Binding-site contacts:
Ligand atom C12 contacts residue LEU107 of chain 1.A at 3.6 Å (hydrophobic).
Ligand atom C3 contacts residue SER295 of chain 1.A at 2.8 Å.
Ligand atom O1 contacts residue TYR327 of chain 1.A at 2.7 Å (h-bond).
Ligand atom C2 contacts residue SER295 of chain 1.A at 3.4 Å.
Ligand atom CL contacts residue HIS199 of chain 1.A at 3.8 Å.
Ligand atom C20 contacts residue SER292 of chain 1.A at 3.5 Å.
Ligand atom C1 contacts residue SER295 of chain 1.A at 3.5 Å.
Ligand atom N3 contacts residue SER184 of chain 1.A at 3.6 Å (h-bond).
Ligand atom C11 contacts residue HIS199 of chain 1.A at 3.6 Å.
Ligand atom O2 contacts residue SER295 of chain 1.A at 3.1 Å (h-bond).
Ligand atom C11 contacts residue LEU107 of chain 1.A at 3.6 Å (hydrophobic).
Ligand atom CL contacts residue LEU107 of chain 1.A at 3.4 Å.
Ligand atom O6 contacts residue SER184 of chain 1.A at 3.1 Å (h-bond).
Ligand atom N4 contacts residue CYS291 of chain 1.A at 3.0 Å (h-bond).
Ligand atom C20 contacts residue CYS291 of chain 1.A at 3.0 Å (hydrophobic).
Ligand atom C19 contacts residue SER292 of chain 1.A at 3.6 Å.
Ligand atom C1 contacts residue ILE296 of chain 1.A at 3.3 Å (hydrophobic).
Ligand atom C16 contacts residue ARG188 of chain 1.A at 3.2 Å.
Ligand atom O4 contacts residue SER292 of chain 1.A at 3.1 Å (h-bond).
Ligand atom C10 contacts residue HIS199 of chain 1.A at 3.2 Å.
Ligand atom C12 contacts residue ARG188 of chain 1.A at 3.4 Å.
Ligand atom C17 contacts residue SER184 of chain 1.A at 3.6 Å.
Ligand atom CL contacts residue GLU108 of chain 1.A at 3.3 Å.
Ligand atom C16 contacts residue SER184 of chain 1.A at 3.6 Å.
Ligand atom C15 contacts residue SER292 of chain 1.A at 3.7 Å.
Ligand atom N4 contacts residue GLY290 of chain 1.A at 3.0 Å (h-bond).
Ligand atom N1 contacts residue THR294 of chain 1.A at 3.2 Å (h-bond).
Ligand atom N2 contacts residue TYR327 of chain 1.A at 3.6 Å (h-bond).
Ligand atom O5 contacts residue LYS127 of chain 1.A at 3.8 Å.
Ligand atom N1 contacts residue ILE296 of chain 1.A at 2.9 Å (h-bond).
Ligand atom O5 contacts residue ASP111 of chain 1.A at 3.3 Å (salt-bridge).
Ligand atom C20 contacts residue GLY293 of chain 1.A at 3.4 Å.
Ligand atom N2 contacts residue SER295 of chain 1.A at 3.4 Å (h-bond).
Ligand atom C4 contacts residue SER295 of chain 1.A at 3.2 Å.
Ligand atom N1 contacts residue GLY293 of chain 1.A at 2.8 Å.
Ligand atom N1 contacts residue SER295 of chain 1.A at 3.0 Å (h-bond).
Ligand atom C15 contacts residue ARG188 of chain 1.A at 3.0 Å.
Ligand atom C14 contacts residue SER292 of chain 1.A at 3.4 Å.
Ligand atom O4 contacts residue GLY293 of chain 1.A at 3.2 Å (h-bond).
Ligand atom O3 contacts residue GLY293 of chain 1.A at 3.1 Å (h-bond).

This protein binds this small molecule.
Small molecule (SMILES): N#Cc1cc([N+](=O)[O-])ccc1Oc1ccc(Cl)cc1Oc1ccc([N+](=O)[O-])cc1C#N

Sequence of chain 1.A:
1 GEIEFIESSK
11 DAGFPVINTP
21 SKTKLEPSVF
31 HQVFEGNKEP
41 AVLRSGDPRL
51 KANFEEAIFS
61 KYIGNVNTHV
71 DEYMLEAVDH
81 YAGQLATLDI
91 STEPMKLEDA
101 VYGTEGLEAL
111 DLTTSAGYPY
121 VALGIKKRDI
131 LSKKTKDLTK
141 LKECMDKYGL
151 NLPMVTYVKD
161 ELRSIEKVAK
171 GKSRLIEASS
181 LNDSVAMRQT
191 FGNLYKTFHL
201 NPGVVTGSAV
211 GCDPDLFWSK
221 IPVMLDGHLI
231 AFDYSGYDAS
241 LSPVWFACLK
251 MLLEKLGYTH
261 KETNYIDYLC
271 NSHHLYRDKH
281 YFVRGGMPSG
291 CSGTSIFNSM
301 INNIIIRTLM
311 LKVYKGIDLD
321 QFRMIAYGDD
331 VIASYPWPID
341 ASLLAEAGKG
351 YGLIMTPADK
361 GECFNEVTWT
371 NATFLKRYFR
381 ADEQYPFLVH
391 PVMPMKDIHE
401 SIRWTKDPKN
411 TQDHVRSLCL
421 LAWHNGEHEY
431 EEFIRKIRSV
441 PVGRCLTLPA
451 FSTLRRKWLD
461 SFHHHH